Sequence of chain 1.B:
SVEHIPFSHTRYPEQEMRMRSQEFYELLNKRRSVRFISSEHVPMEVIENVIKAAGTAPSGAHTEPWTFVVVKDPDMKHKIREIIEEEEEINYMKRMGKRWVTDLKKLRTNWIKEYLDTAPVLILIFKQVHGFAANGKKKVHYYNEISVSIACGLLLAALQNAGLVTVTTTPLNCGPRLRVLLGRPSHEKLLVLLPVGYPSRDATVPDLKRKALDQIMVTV

Binding-site contacts:
Ligand atom I1 contacts residue FMN1 of chain 1.I at 3.6 Å.
Ligand atom OXT contacts residue TYR125 of chain 1.A at 2.9 Å (h-bond).
Ligand atom I2 contacts residue GLY93 of chain 1.B at 3.6 Å.
Ligand atom I1 contacts residue ARG68 of chain 1.A at 3.1 Å.
Ligand atom OXT contacts residue THR142 of chain 1.A at 3.8 Å.
Ligand atom CE2 contacts residue FMN1 of chain 1.I at 3.6 Å.
Ligand atom OH contacts residue GLY93 of chain 1.B at 3.7 Å.
Ligand atom CZ contacts residue FMN1 of chain 1.I at 3.6 Å.
Ligand atom CZ contacts residue LEU137 of chain 1.A at 3.8 Å (hydrophobic).
Ligand atom I2 contacts residue TYR176 of chain 1.B at 3.6 Å.
Ligand atom I1 contacts residue LEU140 of chain 1.A at 3.6 Å.
Ligand atom CB contacts residue TYR125 of chain 1.A at 3.5 Å (hydrophobic).
Ligand atom CB contacts residue LEU137 of chain 1.A at 3.8 Å (hydrophobic).
Ligand atom C contacts residue GLU121 of chain 1.A at 3.6 Å.
Ligand atom C contacts residue LYS146 of chain 1.A at 3.0 Å.
Ligand atom CD2 contacts residue FMN1 of chain 1.I at 3.6 Å.
Ligand atom CD1 contacts residue THR142 of chain 1.A at 3.9 Å.
Ligand atom I2 contacts residue ALA94 of chain 1.B at 3.8 Å.
Ligand atom OXT contacts residue ASN143 of chain 1.A at 3.5 Å (h-bond).
Ligand atom O contacts residue FMN1 of chain 1.I at 2.7 Å (h-bond).
Ligand atom OH contacts residue ALA94 of chain 1.B at 2.7 Å (h-bond).
Ligand atom CE1 contacts residue LEU137 of chain 1.A at 3.7 Å (hydrophobic).
Ligand atom CD1 contacts residue FMN1 of chain 1.I at 3.4 Å.
Ligand atom OH contacts residue FMN1 of chain 1.I at 3.1 Å (h-bond).
Ligand atom CG contacts residue LEU137 of chain 1.A at 3.8 Å (hydrophobic).
Ligand atom O contacts residue GLU121 of chain 1.A at 3.7 Å.
Ligand atom I2 contacts residue TYR175 of chain 1.B at 3.8 Å.
Ligand atom O contacts residue LYS146 of chain 1.A at 3.0 Å (salt-bridge).
Ligand atom CE1 contacts residue FMN1 of chain 1.I at 3.5 Å.
Ligand atom C contacts residue FMN1 of chain 1.I at 3.5 Å.
Ligand atom CA contacts residue GLU121 of chain 1.A at 3.2 Å.
Ligand atom CZ contacts residue ALA94 of chain 1.B at 3.9 Å (hydrophobic).
Ligand atom N contacts residue FMN1 of chain 1.I at 2.8 Å (h-bond).
Ligand atom N contacts residue GLU121 of chain 1.A at 2.9 Å (salt-bridge).
Ligand atom CG contacts residue FMN1 of chain 1.I at 3.6 Å.
Ligand atom OXT contacts residue LYS146 of chain 1.A at 2.4 Å (salt-bridge).
Ligand atom CD1 contacts residue LEU137 of chain 1.A at 3.7 Å (hydrophobic).
Ligand atom CD2 contacts residue TRP133 of chain 1.A at 3.8 Å (hydrophobic).
Ligand atom CA contacts residue FMN1 of chain 1.I at 3.9 Å.
Ligand atom C contacts residue TYR125 of chain 1.A at 3.8 Å (hydrophobic).

Sequence of chain 1.A:
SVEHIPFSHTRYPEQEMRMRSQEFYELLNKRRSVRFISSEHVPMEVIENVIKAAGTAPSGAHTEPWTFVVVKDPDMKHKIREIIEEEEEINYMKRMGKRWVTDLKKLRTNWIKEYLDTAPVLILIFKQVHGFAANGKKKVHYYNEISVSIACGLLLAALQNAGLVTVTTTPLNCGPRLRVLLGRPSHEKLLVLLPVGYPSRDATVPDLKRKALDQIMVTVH

The small molecule below binds the protein below.
Small molecule (SMILES): N[C@@H](Cc1cc(I)c(O)c(I)c1)C(=O)O